Binding-site contacts:
Ligand atom C8 contacts residue ASP500 of chain 1.B at 4.1 Å.
Ligand atom O6 contacts residue ASN571 of chain 1.B at 4.0 Å.
Ligand atom C1 contacts residue ASN524 of chain 1.B at 1.4 Å.
Ligand atom N2 contacts residue ASN524 of chain 1.B at 2.7 Å (h-bond).
Ligand atom O7 contacts residue ASN524 of chain 1.B at 4.1 Å.
Ligand atom C8 contacts residue ASN524 of chain 1.B at 3.8 Å.
Ligand atom C7 contacts residue ASN524 of chain 1.B at 3.5 Å.
Ligand atom C6 contacts residue HIS548 of chain 1.B at 3.9 Å.
Ligand atom C1 contacts residue HIS548 of chain 1.B at 3.8 Å.
Ligand atom C3 contacts residue ASN524 of chain 1.B at 3.8 Å.
Ligand atom C5 contacts residue ASN524 of chain 1.B at 3.7 Å.
Ligand atom O5 contacts residue HIS548 of chain 1.B at 3.7 Å.
Ligand atom C5 contacts residue HIS548 of chain 1.B at 3.5 Å.
Ligand atom C4 contacts residue ASN524 of chain 1.B at 4.3 Å.
Ligand atom C2 contacts residue ASN524 of chain 1.B at 2.5 Å.
Ligand atom O5 contacts residue ASN524 of chain 1.B at 2.4 Å (h-bond).
Ligand atom O6 contacts residue HIS548 of chain 1.B at 3.9 Å.

Sequence of chain 1.B:
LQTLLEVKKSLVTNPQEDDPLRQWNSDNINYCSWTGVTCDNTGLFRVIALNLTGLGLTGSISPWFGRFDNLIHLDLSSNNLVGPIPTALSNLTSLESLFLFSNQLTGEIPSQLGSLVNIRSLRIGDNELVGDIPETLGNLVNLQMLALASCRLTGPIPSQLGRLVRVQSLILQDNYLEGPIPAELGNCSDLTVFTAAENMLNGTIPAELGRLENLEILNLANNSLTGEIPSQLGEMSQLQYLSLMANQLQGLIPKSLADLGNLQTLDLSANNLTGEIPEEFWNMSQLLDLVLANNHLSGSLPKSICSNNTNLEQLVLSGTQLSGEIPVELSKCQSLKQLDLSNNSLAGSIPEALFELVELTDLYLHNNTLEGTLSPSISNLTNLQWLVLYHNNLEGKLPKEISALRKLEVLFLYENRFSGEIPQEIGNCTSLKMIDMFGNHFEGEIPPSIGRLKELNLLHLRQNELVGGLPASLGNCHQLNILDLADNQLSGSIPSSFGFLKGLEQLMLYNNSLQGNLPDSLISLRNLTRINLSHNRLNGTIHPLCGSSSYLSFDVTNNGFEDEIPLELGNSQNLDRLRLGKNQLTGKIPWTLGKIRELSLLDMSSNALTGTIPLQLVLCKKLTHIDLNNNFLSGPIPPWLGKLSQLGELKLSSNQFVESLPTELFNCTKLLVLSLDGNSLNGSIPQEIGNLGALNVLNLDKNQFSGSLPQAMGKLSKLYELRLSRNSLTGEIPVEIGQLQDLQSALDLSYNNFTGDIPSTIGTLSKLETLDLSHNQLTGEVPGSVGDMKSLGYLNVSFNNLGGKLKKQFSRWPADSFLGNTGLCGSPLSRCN

The small molecule below binds the protein below.
Small molecule (SMILES): CC(=O)N[C@@H]1[C@@H](O)[C@H](O)[C@@H](CO)O[C@H]1O